This small molecule binds to this protein.
Small molecule (SMILES): CC(C)CC(CC(C)C)NC(=O)[C@@H]1CNC[C@H](N2CC(=O)N(c3ccccc3Cl)CC2(C)C)C1

Sequence of chain 2.B:
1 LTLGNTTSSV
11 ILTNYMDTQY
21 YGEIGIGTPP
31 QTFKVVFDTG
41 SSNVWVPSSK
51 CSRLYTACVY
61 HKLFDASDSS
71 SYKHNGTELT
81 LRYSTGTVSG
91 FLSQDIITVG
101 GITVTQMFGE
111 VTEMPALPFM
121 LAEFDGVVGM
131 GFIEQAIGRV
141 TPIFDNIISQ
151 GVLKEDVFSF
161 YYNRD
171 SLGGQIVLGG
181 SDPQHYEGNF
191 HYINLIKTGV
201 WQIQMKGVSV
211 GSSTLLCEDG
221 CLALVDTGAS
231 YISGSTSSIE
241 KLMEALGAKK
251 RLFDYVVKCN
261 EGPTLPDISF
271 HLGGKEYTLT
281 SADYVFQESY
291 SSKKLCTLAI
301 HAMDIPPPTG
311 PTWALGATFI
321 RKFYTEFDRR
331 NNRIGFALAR

Binding-site contacts:
Ligand atom C6 contacts residue TYR83 of chain 2.B at 3.8 Å (hydrophobic).
Ligand atom C18 contacts residue PHE124 of chain 2.B at 3.9 Å (hydrophobic).
Ligand atom C2 contacts residue ASP38 of chain 2.B at 3.6 Å.
Ligand atom N25 contacts residue TYR83 of chain 2.B at 3.8 Å.
Ligand atom O24 contacts residue TYR83 of chain 2.B at 3.5 Å.
Ligand atom N3 contacts residue GLY40 of chain 2.B at 3.9 Å.
Ligand atom C27 contacts residue TYR83 of chain 2.B at 3.8 Å (hydrophobic).
Ligand atom C8 contacts residue THR85 of chain 2.B at 3.7 Å.
Ligand atom C33 contacts residue ILE137 of chain 2.B at 3.3 Å (hydrophobic).
Ligand atom O24 contacts residue SER84 of chain 2.B at 3.0 Å (h-bond).
Ligand atom C34 contacts residue SER41 of chain 2.B at 3.3 Å.
Ligand atom C34 contacts residue GLY40 of chain 2.B at 3.4 Å.
Ligand atom C1 contacts residue ASP38 of chain 2.B at 3.4 Å.
Ligand atom C1 contacts residue TYR83 of chain 2.B at 4.0 Å (hydrophobic).
Ligand atom CL1 contacts residue PHE119 of chain 2.B at 3.6 Å.
Ligand atom N3 contacts residue ASP38 of chain 2.B at 2.9 Å (salt-bridge).
Ligand atom C23 contacts residue TYR83 of chain 2.B at 3.6 Å (hydrophobic).
Ligand atom C28 contacts residue GLY40 of chain 2.B at 3.9 Å.
Ligand atom C19 contacts residue GLN19 of chain 2.B at 3.6 Å.
Ligand atom C5 contacts residue ASP38 of chain 2.B at 3.5 Å.
Ligand atom C2 contacts residue GLY40 of chain 2.B at 3.8 Å.
Ligand atom C14 contacts residue TYR83 of chain 2.B at 3.9 Å (hydrophobic).
Ligand atom C15 contacts residue ASP38 of chain 2.B at 3.8 Å.
Ligand atom C4 contacts residue ASP38 of chain 2.B at 3.5 Å.
Ligand atom C15 contacts residue GLY228 of chain 2.B at 3.9 Å.
Ligand atom CL1 contacts residue PRO118 of chain 2.B at 3.6 Å.
Ligand atom C2 contacts residue ASP226 of chain 2.B at 3.2 Å.
Ligand atom C17 contacts residue PHE124 of chain 2.B at 3.7 Å (hydrophobic).
Ligand atom C29 contacts residue GLY40 of chain 2.B at 3.9 Å.
Ligand atom C4 contacts residue GLY228 of chain 2.B at 3.7 Å.
Ligand atom C30 contacts residue THR309 of chain 2.B at 3.5 Å.
Ligand atom C4 contacts residue ASP226 of chain 2.B at 3.4 Å.
Ligand atom C9 contacts residue THR85 of chain 2.B at 3.5 Å.
Ligand atom C1 contacts residue GLY40 of chain 2.B at 3.9 Å.
Ligand atom O13 contacts residue THR85 of chain 2.B at 3.0 Å (h-bond).
Ligand atom C6 contacts residue ASP38 of chain 2.B at 3.9 Å.
Ligand atom N25 contacts residue GLY40 of chain 2.B at 3.2 Å (h-bond).
Ligand atom C11 contacts residue PHE124 of chain 2.B at 3.9 Å (hydrophobic).
Ligand atom N3 contacts residue ASP226 of chain 2.B at 2.6 Å (salt-bridge).
Ligand atom C4 contacts residue ALA229 of chain 2.B at 3.9 Å (hydrophobic).